Sequence of chain 1.A:
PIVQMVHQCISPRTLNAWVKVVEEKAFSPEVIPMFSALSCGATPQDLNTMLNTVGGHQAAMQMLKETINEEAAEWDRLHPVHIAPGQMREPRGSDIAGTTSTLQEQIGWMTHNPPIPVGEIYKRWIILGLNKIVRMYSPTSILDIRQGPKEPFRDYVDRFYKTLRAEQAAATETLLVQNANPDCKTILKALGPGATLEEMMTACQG

Sequence of chain 1.F:
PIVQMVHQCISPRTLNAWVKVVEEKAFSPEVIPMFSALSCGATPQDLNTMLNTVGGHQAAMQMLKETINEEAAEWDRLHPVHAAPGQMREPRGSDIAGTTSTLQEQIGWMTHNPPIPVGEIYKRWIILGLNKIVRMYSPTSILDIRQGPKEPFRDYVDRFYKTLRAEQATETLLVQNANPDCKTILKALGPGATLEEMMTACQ

Binding-site contacts:
Ligand atom O01 contacts residue GLN176 of chain 1.F at 3.2 Å.
Ligand atom C11 contacts residue LYS70 of chain 1.A at 3.2 Å.
Ligand atom N04 contacts residue ASN57 of chain 1.A at 2.5 Å (h-bond).
Ligand atom C25 contacts residue TYR130 of chain 1.A at 3.2 Å (hydrophobic).
Ligand atom C22 contacts residue THR107 of chain 1.A at 3.5 Å.
Ligand atom C14 contacts residue ASN53 of chain 1.A at 3.7 Å.
Ligand atom C05 contacts residue GLN67 of chain 1.A at 3.7 Å.
Ligand atom C12 contacts residue ASN57 of chain 1.A at 3.2 Å.
Ligand atom N03 contacts residue LYS70 of chain 1.A at 3.6 Å (salt-bridge).
Ligand atom O04 contacts residue ASN57 of chain 1.A at 3.3 Å (h-bond).
Ligand atom C29 contacts residue ASN74 of chain 1.A at 3.1 Å.
Ligand atom O01 contacts residue ARG173 of chain 1.F at 3.5 Å.
Ligand atom C24 contacts residue ASN53 of chain 1.A at 3.2 Å.
Ligand atom C04 contacts residue GLN67 of chain 1.A at 3.4 Å.
Ligand atom N01 contacts residue THR186 of chain 1.F at 3.7 Å.
Ligand atom C24 contacts residue ALA105 of chain 1.A at 3.3 Å (hydrophobic).
Ligand atom C23 contacts residue THR107 of chain 1.A at 3.6 Å.
Ligand atom C25 contacts residue THR107 of chain 1.A at 3.7 Å.
Ligand atom C02 contacts residue GLN176 of chain 1.F at 3.5 Å.
Ligand atom O06 contacts residue ARG173 of chain 1.F at 3.5 Å.
Ligand atom C24 contacts residue TYR130 of chain 1.A at 3.5 Å (hydrophobic).
Ligand atom O01 contacts residue LEU172 of chain 1.F at 3.3 Å (h-bond).
Ligand atom O05 contacts residue ASN74 of chain 1.A at 3.6 Å (h-bond).
Ligand atom C19 contacts residue LYS70 of chain 1.A at 3.4 Å.
Ligand atom C18 contacts residue ILE73 of chain 1.A at 3.5 Å (hydrophobic).
Ligand atom C29 contacts residue LYS70 of chain 1.A at 3.1 Å.
Ligand atom C21 contacts residue ASN57 of chain 1.A at 3.4 Å.
Ligand atom C13 contacts residue ASN57 of chain 1.A at 3.3 Å.
Ligand atom C19 contacts residue MET66 of chain 1.A at 3.6 Å (hydrophobic).
Ligand atom C18 contacts residue LYS70 of chain 1.A at 3.4 Å.
Ligand atom C14 contacts residue ASN57 of chain 1.A at 3.0 Å.
Ligand atom C16 contacts residue ASN57 of chain 1.A at 3.7 Å.
Ligand atom O05 contacts residue ILE73 of chain 1.A at 3.2 Å.
Ligand atom C25 contacts residue ALA105 of chain 1.A at 3.4 Å (hydrophobic).
Ligand atom C01 contacts residue GLN176 of chain 1.F at 3.3 Å.
Ligand atom C28 contacts residue THR107 of chain 1.A at 3.8 Å.
Ligand atom C09 contacts residue LYS70 of chain 1.A at 3.2 Å.
Ligand atom O03 contacts residue ASN57 of chain 1.A at 3.4 Å (h-bond).
Ligand atom C24 contacts residue THR107 of chain 1.A at 3.5 Å.
Ligand atom C20 contacts residue MET66 of chain 1.A at 3.5 Å (hydrophobic).

The small molecule below binds the protein below.
Small molecule (SMILES): COc1ccc(N(C)C(=O)[C@H](Cc2ccccc2)NC(=O)CN2CCN(S(=O)(=O)c3ccc(N)cc3)CC2=O)cc1